A protein and the small-molecule ligand that binds it are described below.
Small molecule (SMILES): Nc1ncnc2c1ncn2[C@@H]1O[C@H](COP(=O)(O)OP(=O)(O)OP(O)(O)=S)[C@@H](O)[C@H]1O

Sequence of chain 1.B:
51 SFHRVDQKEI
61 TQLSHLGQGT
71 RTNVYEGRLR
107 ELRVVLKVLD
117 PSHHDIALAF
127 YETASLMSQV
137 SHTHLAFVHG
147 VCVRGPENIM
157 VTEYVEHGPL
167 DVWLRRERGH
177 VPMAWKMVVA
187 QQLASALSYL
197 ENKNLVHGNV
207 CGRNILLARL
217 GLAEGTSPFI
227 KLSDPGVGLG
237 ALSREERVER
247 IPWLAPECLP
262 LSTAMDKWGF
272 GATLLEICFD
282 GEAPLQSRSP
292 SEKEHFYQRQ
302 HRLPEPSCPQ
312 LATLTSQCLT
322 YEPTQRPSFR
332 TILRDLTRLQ

Binding-site contacts:
Ligand atom N1 contacts residue VAL111 of chain 1.B at 3.6 Å.
Ligand atom O1A contacts residue GLN68 of chain 1.B at 3.7 Å.
Ligand atom O3B contacts residue GLY69 of chain 1.B at 3.4 Å.
Ligand atom O2G contacts residue MG1 of chain 1.L at 2.2 Å.
Ligand atom PB contacts residue MG1 of chain 1.L at 3.4 Å.
Ligand atom PA contacts residue MG1 of chain 1.L at 3.5 Å.
Ligand atom C6 contacts residue GLU159 of chain 1.B at 3.7 Å.
Ligand atom O1B contacts residue VAL74 of chain 1.B at 3.5 Å.
Ligand atom O2G contacts residue ASN210 of chain 1.B at 3.1 Å (h-bond).
Ligand atom O1A contacts residue GLY69 of chain 1.B at 3.8 Å.
Ligand atom PG contacts residue ARG209 of chain 1.B at 3.4 Å.
Ligand atom S1G contacts residue ASN205 of chain 1.B at 3.2 Å (h-bond).
Ligand atom N1 contacts residue VAL161 of chain 1.B at 2.9 Å (h-bond).
Ligand atom N1 contacts residue TYR160 of chain 1.B at 3.7 Å.
Ligand atom O2A contacts residue MG1 of chain 1.L at 2.2 Å.
Ligand atom O3B contacts residue THR70 of chain 1.B at 3.2 Å (h-bond).
Ligand atom O3G contacts residue THR70 of chain 1.B at 2.6 Å (h-bond).
Ligand atom O4' contacts residue VAL74 of chain 1.B at 3.5 Å.
Ligand atom O1B contacts residue THR72 of chain 1.B at 2.6 Å (h-bond).
Ligand atom O2B contacts residue LYS113 of chain 1.B at 3.0 Å (salt-bridge).
Ligand atom O2G contacts residue ARG209 of chain 1.B at 3.0 Å (salt-bridge).
Ligand atom O3G contacts residue ARG209 of chain 1.B at 3.0 Å (salt-bridge).
Ligand atom C5 contacts residue VAL111 of chain 1.B at 3.7 Å (hydrophobic).
Ligand atom N6 contacts residue GLU159 of chain 1.B at 2.8 Å (salt-bridge).
Ligand atom O2B contacts residue MG1 of chain 1.L at 2.2 Å.
Ligand atom O2A contacts residue ASN210 of chain 1.B at 3.5 Å (h-bond).
Ligand atom O4' contacts residue LEU66 of chain 1.B at 3.6 Å.
Ligand atom C2 contacts residue VAL161 of chain 1.B at 3.6 Å (hydrophobic).
Ligand atom C6 contacts residue LEU212 of chain 1.B at 3.6 Å (hydrophobic).
Ligand atom PG contacts residue MG1 of chain 1.L at 3.4 Å.
Ligand atom N6 contacts residue LEU212 of chain 1.B at 3.2 Å.
Ligand atom S1G contacts residue GLY232 of chain 1.B at 3.6 Å.
Ligand atom C2' contacts residue PRO165 of chain 1.B at 3.5 Å (hydrophobic).
Ligand atom O1B contacts residue LYS113 of chain 1.B at 3.7 Å.
Ligand atom C6 contacts residue VAL111 of chain 1.B at 3.6 Å (hydrophobic).
Ligand atom O1A contacts residue ARG209 of chain 1.B at 3.3 Å.
Ligand atom O3A contacts residue GLY69 of chain 1.B at 3.5 Å.
Ligand atom S1G contacts residue PRO231 of chain 1.B at 3.3 Å (h-bond).
Ligand atom O2A contacts residue ARG209 of chain 1.B at 3.5 Å (salt-bridge).
Ligand atom O3A contacts residue VAL74 of chain 1.B at 3.4 Å.